Sequence of chain 5.A:
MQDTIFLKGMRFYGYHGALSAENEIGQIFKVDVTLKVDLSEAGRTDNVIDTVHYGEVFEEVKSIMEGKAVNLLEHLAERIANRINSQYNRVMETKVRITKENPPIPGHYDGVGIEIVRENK

The protein below binds the small molecule below.
Small molecule (SMILES): Nc1nc(O)c(Br)c(-c2ccccc2)n1

Binding-site contacts:
Ligand atom C12 contacts residue ALA18 of chain 7.A at 4.0 Å (hydrophobic).
Ligand atom N9 contacts residue TYR54 of chain 5.A at 3.6 Å.
Ligand atom O8 contacts residue ASN71 of chain 7.A at 3.7 Å.
Ligand atom BR6 contacts residue ASN71 of chain 7.A at 3.7 Å.
Ligand atom C2 contacts residue THR51 of chain 5.A at 4.0 Å.
Ligand atom C11 contacts residue VAL48 of chain 5.A at 3.9 Å (hydrophobic).
Ligand atom C15 contacts residue HIS53 of chain 5.A at 4.2 Å.
Ligand atom N3 contacts residue TYR54 of chain 5.A at 3.6 Å.
Ligand atom C4 contacts residue TYR54 of chain 5.A at 3.8 Å (hydrophobic).
Ligand atom N3 contacts residue HIS53 of chain 5.A at 4.1 Å.
Ligand atom C2 contacts residue TYR54 of chain 5.A at 3.5 Å (hydrophobic).
Ligand atom BR6 contacts residue GLY17 of chain 7.A at 4.0 Å.
Ligand atom C12 contacts residue HIS53 of chain 5.A at 3.8 Å.
Ligand atom O8 contacts residue LEU73 of chain 7.A at 2.6 Å (h-bond).
Ligand atom C14 contacts residue HIS53 of chain 5.A at 3.4 Å.
Ligand atom C11 contacts residue ALA18 of chain 7.A at 3.7 Å (hydrophobic).
Ligand atom N1 contacts residue GLU74 of chain 7.A at 2.9 Å (salt-bridge).
Ligand atom C2 contacts residue VAL52 of chain 5.A at 3.8 Å (hydrophobic).
Ligand atom BR6 contacts residue ALA18 of chain 7.A at 3.5 Å.
Ligand atom C15 contacts residue TYR54 of chain 5.A at 3.4 Å (hydrophobic).
Ligand atom C7 contacts residue LEU72 of chain 7.A at 3.8 Å (hydrophobic).
Ligand atom C7 contacts residue GLU74 of chain 7.A at 3.5 Å.
Ligand atom N9 contacts residue LEU72 of chain 7.A at 4.2 Å.
Ligand atom O8 contacts residue TYR54 of chain 5.A at 4.0 Å.
Ligand atom N9 contacts residue GLU74 of chain 7.A at 2.8 Å (salt-bridge).
Ligand atom C7 contacts residue TYR54 of chain 5.A at 3.7 Å (hydrophobic).
Ligand atom O8 contacts residue GLU74 of chain 7.A at 3.5 Å (salt-bridge).
Ligand atom C5 contacts residue TYR54 of chain 5.A at 3.5 Å (hydrophobic).
Ligand atom N1 contacts residue TYR54 of chain 5.A at 3.9 Å.
Ligand atom N3 contacts residue VAL52 of chain 5.A at 3.9 Å.
Ligand atom N1 contacts residue VAL52 of chain 5.A at 2.7 Å (h-bond).
Ligand atom C13 contacts residue HIS53 of chain 5.A at 3.2 Å.
Ligand atom N1 contacts residue THR51 of chain 5.A at 3.4 Å.
Ligand atom C5 contacts residue LEU72 of chain 7.A at 4.0 Å (hydrophobic).
Ligand atom BR6 contacts residue LYS100 of chain 7.A at 3.2 Å.
Ligand atom BR6 contacts residue TYR54 of chain 5.A at 3.9 Å.
Ligand atom O8 contacts residue LEU72 of chain 7.A at 2.9 Å.
Ligand atom C2 contacts residue GLU74 of chain 7.A at 3.6 Å.
Ligand atom C14 contacts residue GLY55 of chain 5.A at 4.0 Å.
Ligand atom C7 contacts residue LEU73 of chain 7.A at 3.7 Å (hydrophobic).

Sequence of chain 7.A:
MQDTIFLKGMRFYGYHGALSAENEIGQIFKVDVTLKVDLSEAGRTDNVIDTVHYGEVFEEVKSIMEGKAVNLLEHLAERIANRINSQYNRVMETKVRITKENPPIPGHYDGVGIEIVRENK